Sequence of chain 1.A:
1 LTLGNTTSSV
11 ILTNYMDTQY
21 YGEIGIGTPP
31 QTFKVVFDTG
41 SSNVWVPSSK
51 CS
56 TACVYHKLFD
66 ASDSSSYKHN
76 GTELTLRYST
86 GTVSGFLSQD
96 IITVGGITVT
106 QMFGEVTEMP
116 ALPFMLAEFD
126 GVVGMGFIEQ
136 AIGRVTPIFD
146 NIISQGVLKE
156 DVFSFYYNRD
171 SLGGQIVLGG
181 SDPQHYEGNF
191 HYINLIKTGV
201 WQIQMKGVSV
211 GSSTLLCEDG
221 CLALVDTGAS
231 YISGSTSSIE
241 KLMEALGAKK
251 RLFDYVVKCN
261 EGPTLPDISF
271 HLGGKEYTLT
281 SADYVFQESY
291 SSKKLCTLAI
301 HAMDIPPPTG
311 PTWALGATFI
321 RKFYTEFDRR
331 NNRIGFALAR

Binding-site contacts:
Ligand atom C12 contacts residue ASP226 of chain 1.A at 3.6 Å.
Ligand atom C17 contacts residue PHE124 of chain 1.A at 3.8 Å (hydrophobic).
Ligand atom C12 contacts residue GLY228 of chain 1.A at 3.7 Å.
Ligand atom C2 contacts residue ASP38 of chain 1.A at 3.7 Å.
Ligand atom N11 contacts residue ASP226 of chain 1.A at 2.9 Å (salt-bridge).
Ligand atom C10 contacts residue TYR83 of chain 1.A at 3.5 Å (hydrophobic).
Ligand atom C5 contacts residue GLY86 of chain 1.A at 3.6 Å.
Ligand atom C3 contacts residue TYR83 of chain 1.A at 3.6 Å (hydrophobic).
Ligand atom C4 contacts residue TYR83 of chain 1.A at 3.7 Å (hydrophobic).
Ligand atom C9 contacts residue GLY40 of chain 1.A at 3.5 Å.
Ligand atom C1 contacts residue TYR83 of chain 1.A at 3.7 Å (hydrophobic).
Ligand atom C2 contacts residue SER41 of chain 1.A at 3.9 Å.
Ligand atom N11 contacts residue ASP38 of chain 1.A at 2.9 Å (salt-bridge).
Ligand atom C10 contacts residue ASP38 of chain 1.A at 3.3 Å.
Ligand atom C12 contacts residue ALA229 of chain 1.A at 3.9 Å (hydrophobic).
Ligand atom C20 contacts residue PHE124 of chain 1.A at 3.6 Å (hydrophobic).
Ligand atom C2 contacts residue TYR83 of chain 1.A at 3.6 Å (hydrophobic).
Ligand atom C16 contacts residue PHE124 of chain 1.A at 3.9 Å (hydrophobic).
Ligand atom C5 contacts residue TYR83 of chain 1.A at 3.8 Å (hydrophobic).
Ligand atom C10 contacts residue GLY40 of chain 1.A at 3.9 Å.
Ligand atom C18 contacts residue GLY228 of chain 1.A at 3.9 Å.
Ligand atom C17 contacts residue PHE119 of chain 1.A at 3.5 Å (hydrophobic).
Ligand atom C7 contacts residue ASP38 of chain 1.A at 3.7 Å.
Ligand atom C12 contacts residue ASP38 of chain 1.A at 3.7 Å.
Ligand atom C6 contacts residue TYR83 of chain 1.A at 3.8 Å (hydrophobic).
Ligand atom C19 contacts residue PHE124 of chain 1.A at 3.6 Å (hydrophobic).
Ligand atom C16 contacts residue THR85 of chain 1.A at 3.8 Å.
Ligand atom C6 contacts residue TRP45 of chain 1.A at 3.7 Å (hydrophobic).
Ligand atom C22 contacts residue ALA122 of chain 1.A at 3.9 Å (hydrophobic).
Ligand atom C15 contacts residue PHE124 of chain 1.A at 3.9 Å (hydrophobic).
Ligand atom C21 contacts residue PRO118 of chain 1.A at 3.5 Å (hydrophobic).
Ligand atom C8 contacts residue ASP38 of chain 1.A at 3.3 Å.
Ligand atom C14 contacts residue GLY228 of chain 1.A at 3.7 Å.
Ligand atom C9 contacts residue ASP38 of chain 1.A at 3.6 Å.
Ligand atom C17 contacts residue THR85 of chain 1.A at 3.8 Å.
Ligand atom C18 contacts residue PHE124 of chain 1.A at 3.7 Å (hydrophobic).
Ligand atom C22 contacts residue PRO118 of chain 1.A at 3.5 Å (hydrophobic).
Ligand atom C1 contacts residue TRP45 of chain 1.A at 3.5 Å (hydrophobic).
Ligand atom C9 contacts residue ASP226 of chain 1.A at 3.5 Å.
Ligand atom C23 contacts residue GLN19 of chain 1.A at 3.6 Å.

This small molecule binds to this protein.
Small molecule (SMILES): c1ccc([C@H]2CCNC[C@@H]2OCc2ccc3ccccc3c2)cc1